Binding-site contacts:
Ligand atom C8 contacts residue VAL302 of chain 1.P at 3.8 Å (hydrophobic).
Ligand atom C5 contacts residue GLN263 of chain 1.P at 4.4 Å.
Ligand atom C5 contacts residue ASN265 of chain 1.P at 3.8 Å.
Ligand atom N2 contacts residue GLN263 of chain 1.P at 4.2 Å.
Ligand atom C7 contacts residue ASN265 of chain 1.P at 3.2 Å.
Ligand atom C2 contacts residue ASN265 of chain 1.P at 2.3 Å.
Ligand atom O6 contacts residue ARG412 of chain 1.P at 4.1 Å.
Ligand atom C8 contacts residue ASN301 of chain 1.P at 4.4 Å.
Ligand atom C3 contacts residue GLN263 of chain 1.P at 4.3 Å.
Ligand atom C4 contacts residue ASN265 of chain 1.P at 4.2 Å.
Ligand atom O7 contacts residue ASN265 of chain 1.P at 3.5 Å (h-bond).
Ligand atom N2 contacts residue ASN265 of chain 1.P at 2.5 Å (h-bond).
Ligand atom C8 contacts residue SER303 of chain 1.P at 3.5 Å.
Ligand atom O5 contacts residue ASN265 of chain 1.P at 2.5 Å (h-bond).
Ligand atom C3 contacts residue ASN265 of chain 1.P at 3.6 Å.
Ligand atom C1 contacts residue ASN265 of chain 1.P at 1.4 Å.
Ligand atom C1 contacts residue GLN263 of chain 1.P at 4.1 Å.
Ligand atom C8 contacts residue ASN265 of chain 1.P at 4.2 Å.
Ligand atom O5 contacts residue ARG412 of chain 1.P at 3.9 Å.

A protein and the small-molecule ligand that binds it are described below.
Small molecule (SMILES): CC(=O)N[C@H]1[C@H](O[C@H]2[C@H](O)[C@@H](NC(C)=O)CO[C@@H]2CO)O[C@H](CO)[C@@H](O)[C@@H]1O

Sequence of chain 1.P:
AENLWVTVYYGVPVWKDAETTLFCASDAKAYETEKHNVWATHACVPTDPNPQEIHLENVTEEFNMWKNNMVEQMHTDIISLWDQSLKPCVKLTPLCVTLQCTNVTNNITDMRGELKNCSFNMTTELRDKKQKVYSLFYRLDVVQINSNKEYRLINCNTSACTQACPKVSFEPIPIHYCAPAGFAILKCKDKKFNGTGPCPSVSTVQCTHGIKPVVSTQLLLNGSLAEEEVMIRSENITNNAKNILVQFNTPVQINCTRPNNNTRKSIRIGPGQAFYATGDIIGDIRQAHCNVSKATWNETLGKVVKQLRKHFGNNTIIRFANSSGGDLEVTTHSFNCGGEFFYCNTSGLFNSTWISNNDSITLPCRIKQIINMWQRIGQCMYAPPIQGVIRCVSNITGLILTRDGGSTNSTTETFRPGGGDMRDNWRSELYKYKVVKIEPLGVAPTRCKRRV